The small molecule below binds the protein below.
Small molecule (SMILES): CC(=O)N[C@H]1[C@H](O[C@H]2[C@H](O)[C@@H](NC(C)=O)CO[C@@H]2CO)O[C@H](CO)[C@@H](O[C@@H]2O[C@H](CO)[C@@H](O)[C@H](O)[C@@H]2O)[C@@H]1O

Sequence of chain 1.B:
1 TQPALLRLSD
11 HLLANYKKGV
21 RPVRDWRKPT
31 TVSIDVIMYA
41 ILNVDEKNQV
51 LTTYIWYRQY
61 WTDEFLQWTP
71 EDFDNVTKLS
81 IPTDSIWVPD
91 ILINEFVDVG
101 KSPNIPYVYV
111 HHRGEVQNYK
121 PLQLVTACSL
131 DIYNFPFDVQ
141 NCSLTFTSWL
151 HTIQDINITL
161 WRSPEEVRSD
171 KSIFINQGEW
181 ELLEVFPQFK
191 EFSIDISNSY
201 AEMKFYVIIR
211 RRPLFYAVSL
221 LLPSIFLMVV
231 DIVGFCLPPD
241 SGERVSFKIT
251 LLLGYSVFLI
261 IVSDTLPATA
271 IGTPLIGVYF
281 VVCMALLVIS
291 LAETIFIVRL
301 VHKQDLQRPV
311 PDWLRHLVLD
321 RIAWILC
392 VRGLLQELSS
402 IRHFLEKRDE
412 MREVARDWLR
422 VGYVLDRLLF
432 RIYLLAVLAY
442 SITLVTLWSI

Binding-site contacts:
Ligand atom O7 contacts residue ASN157 of chain 1.B at 3.2 Å (h-bond).
Ligand atom C7 contacts residue ILE153 of chain 1.B at 4.5 Å (hydrophobic).
Ligand atom O6 contacts residue THR159 of chain 1.B at 3.8 Å.
Ligand atom O7 contacts residue PHE189 of chain 1.B at 4.2 Å.
Ligand atom C3 contacts residue ASN157 of chain 1.B at 3.8 Å.
Ligand atom N2 contacts residue ASN157 of chain 1.B at 3.0 Å (h-bond).
Ligand atom O5 contacts residue ILE158 of chain 1.B at 3.9 Å.
Ligand atom C6 contacts residue ILE158 of chain 1.B at 3.6 Å (hydrophobic).
Ligand atom C7 contacts residue PHE189 of chain 1.B at 4.2 Å (hydrophobic).
Ligand atom C2 contacts residue ASN157 of chain 1.B at 2.5 Å.
Ligand atom C7 contacts residue ASN157 of chain 1.B at 3.3 Å.
Ligand atom O5 contacts residue ASN157 of chain 1.B at 2.3 Å (h-bond).
Ligand atom C1 contacts residue ASN157 of chain 1.B at 1.4 Å.
Ligand atom C8 contacts residue ASN157 of chain 1.B at 4.5 Å.
Ligand atom C6 contacts residue PHE189 of chain 1.B at 4.0 Å (hydrophobic).
Ligand atom C5 contacts residue ASN157 of chain 1.B at 3.6 Å.
Ligand atom C8 contacts residue ILE153 of chain 1.B at 3.9 Å (hydrophobic).
Ligand atom C6 contacts residue THR159 of chain 1.B at 4.2 Å.
Ligand atom N2 contacts residue ILE153 of chain 1.B at 4.4 Å.
Ligand atom C5 contacts residue PHE189 of chain 1.B at 3.5 Å (hydrophobic).
Ligand atom C4 contacts residue PHE189 of chain 1.B at 4.3 Å (hydrophobic).
Ligand atom C5 contacts residue ILE158 of chain 1.B at 4.1 Å (hydrophobic).
Ligand atom O5 contacts residue PHE189 of chain 1.B at 4.1 Å.
Ligand atom C4 contacts residue ASN157 of chain 1.B at 4.2 Å.
Ligand atom O4 contacts residue PHE189 of chain 1.B at 4.1 Å.
Ligand atom C1 contacts residue PHE189 of chain 1.B at 4.3 Å (hydrophobic).
Ligand atom C8 contacts residue PHE189 of chain 1.B at 4.0 Å (hydrophobic).